The small molecule below binds the protein below.
Small molecule (SMILES): N[C@@H](Cc1c[nH]c2ccccc12)C(=O)O

Sequence of chain 1.E:
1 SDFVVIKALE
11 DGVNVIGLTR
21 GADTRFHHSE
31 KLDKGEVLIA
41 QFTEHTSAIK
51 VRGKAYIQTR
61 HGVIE

Sequence of chain 1.D:
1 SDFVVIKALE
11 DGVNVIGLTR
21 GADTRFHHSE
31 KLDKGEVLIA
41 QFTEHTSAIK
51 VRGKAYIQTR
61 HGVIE

Binding-site contacts:
Ligand atom OXT contacts residue THR46 of chain 1.E at 2.8 Å (h-bond).
Ligand atom CE3 contacts residue HIS27 of chain 1.E at 3.9 Å.
Ligand atom CD1 contacts residue THR43 of chain 1.E at 3.9 Å.
Ligand atom CB contacts residue THR24 of chain 1.D at 3.5 Å.
Ligand atom OXT contacts residue GLY21 of chain 1.D at 4.0 Å.
Ligand atom CZ2 contacts residue ILE49 of chain 1.E at 4.0 Å (hydrophobic).
Ligand atom CE3 contacts residue HIS28 of chain 1.E at 4.0 Å.
Ligand atom CG contacts residue SER47 of chain 1.D at 3.8 Å.
Ligand atom CZ3 contacts residue HIS28 of chain 1.E at 3.9 Å.
Ligand atom C contacts residue GLY21 of chain 1.D at 3.4 Å.
Ligand atom N contacts residue THR19 of chain 1.D at 2.8 Å (h-bond).
Ligand atom N contacts residue ASP23 of chain 1.D at 3.0 Å (salt-bridge).
Ligand atom CZ2 contacts residue ALA40 of chain 1.E at 3.9 Å (hydrophobic).
Ligand atom CA contacts residue THR24 of chain 1.D at 3.2 Å.
Ligand atom O contacts residue ARG20 of chain 1.D at 3.5 Å.
Ligand atom CA contacts residue THR19 of chain 1.D at 3.7 Å.
Ligand atom CA contacts residue GLY21 of chain 1.D at 3.5 Å.
Ligand atom NE1 contacts residue GLN41 of chain 1.E at 2.9 Å (h-bond).
Ligand atom C contacts residue SER47 of chain 1.D at 3.5 Å.
Ligand atom OXT contacts residue THR43 of chain 1.E at 2.6 Å (h-bond).
Ligand atom O contacts residue THR43 of chain 1.E at 3.6 Å.
Ligand atom CE2 contacts residue GLN41 of chain 1.E at 3.9 Å.
Ligand atom CB contacts residue SER47 of chain 1.D at 3.4 Å.
Ligand atom NE1 contacts residue ALA40 of chain 1.E at 3.8 Å.
Ligand atom CD2 contacts residue THR46 of chain 1.E at 4.0 Å.
Ligand atom CB contacts residue THR19 of chain 1.D at 3.7 Å.
Ligand atom O contacts residue THR19 of chain 1.D at 3.9 Å.
Ligand atom CA contacts residue SER47 of chain 1.D at 3.9 Å.
Ligand atom OXT contacts residue HIS45 of chain 1.E at 3.8 Å.
Ligand atom C contacts residue THR46 of chain 1.E at 3.9 Å.
Ligand atom N contacts residue GLY21 of chain 1.D at 2.8 Å (h-bond).
Ligand atom CZ3 contacts residue GLY17 of chain 1.E at 3.6 Å.
Ligand atom CD1 contacts residue GLN41 of chain 1.E at 3.6 Å.
Ligand atom N contacts residue THR24 of chain 1.D at 2.9 Å (h-bond).
Ligand atom CH2 contacts residue GLY17 of chain 1.E at 3.5 Å.
Ligand atom CD1 contacts residue SER47 of chain 1.D at 3.5 Å.
Ligand atom CZ2 contacts residue THR46 of chain 1.E at 3.9 Å.
Ligand atom O contacts residue GLY21 of chain 1.D at 3.1 Å (h-bond).
Ligand atom O contacts residue SER47 of chain 1.D at 2.9 Å (h-bond).
Ligand atom C contacts residue THR43 of chain 1.E at 3.5 Å.